A small-molecule ligand and the protein it binds are described below.
Small molecule (SMILES): O=C(CCl)Nc1ccc(N(C(=O)c2ccco2)[C@@H](C(=O)NCc2ccccc2)c2cccnc2)cc1

Sequence of chain 2.A:
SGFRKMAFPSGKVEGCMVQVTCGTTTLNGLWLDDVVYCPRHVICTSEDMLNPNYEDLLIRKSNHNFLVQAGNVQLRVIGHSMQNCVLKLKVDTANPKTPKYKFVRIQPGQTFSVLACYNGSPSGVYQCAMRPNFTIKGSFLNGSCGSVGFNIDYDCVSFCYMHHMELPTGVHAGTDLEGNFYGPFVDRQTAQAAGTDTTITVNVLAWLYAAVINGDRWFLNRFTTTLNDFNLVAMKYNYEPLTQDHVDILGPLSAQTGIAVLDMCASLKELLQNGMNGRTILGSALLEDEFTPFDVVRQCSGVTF

Binding-site contacts:
Ligand atom C17 contacts residue GLY143 of chain 2.A at 3.9 Å.
Ligand atom C33 contacts residue SER144 of chain 2.A at 4.1 Å.
Ligand atom C33 contacts residue GLY143 of chain 2.A at 3.5 Å.
Ligand atom C34 contacts residue SER144 of chain 2.A at 4.1 Å.
Ligand atom C17 contacts residue LEU27 of chain 2.A at 3.9 Å (hydrophobic).
Ligand atom C26 contacts residue SER46 of chain 2.A at 3.3 Å.
Ligand atom C19 contacts residue ASN142 of chain 2.A at 3.6 Å.
Ligand atom C12 contacts residue HIS41 of chain 2.A at 4.2 Å.
Ligand atom O22 contacts residue ASN142 of chain 2.A at 3.7 Å.
Ligand atom C27 contacts residue SER46 of chain 2.A at 3.2 Å.
Ligand atom C12 contacts residue CYS44 of chain 2.A at 4.0 Å (hydrophobic).
Ligand atom N11 contacts residue MET49 of chain 2.A at 3.4 Å.
Ligand atom C13 contacts residue HIS41 of chain 2.A at 4.2 Å.
Ligand atom C34 contacts residue HIS163 of chain 2.A at 3.9 Å.
Ligand atom C13 contacts residue THR25 of chain 2.A at 3.4 Å.
Ligand atom O35 contacts residue LEU27 of chain 2.A at 4.0 Å.
Ligand atom C34 contacts residue CYS145 of chain 2.A at 1.8 Å (hydrophobic).
Ligand atom C13 contacts residue CYS44 of chain 2.A at 3.2 Å (hydrophobic).
Ligand atom C24 contacts residue GLY143 of chain 2.A at 3.7 Å.
Ligand atom C18 contacts residue GLY143 of chain 2.A at 3.9 Å.
Ligand atom O35 contacts residue SER144 of chain 2.A at 3.2 Å (h-bond).
Ligand atom O35 contacts residue CYS145 of chain 2.A at 2.9 Å (h-bond).
Ligand atom C31 contacts residue SER46 of chain 2.A at 3.9 Å.
Ligand atom O08 contacts residue THR25 of chain 2.A at 4.0 Å.
Ligand atom O35 contacts residue ASN142 of chain 2.A at 3.9 Å.
Ligand atom C28 contacts residue SER46 of chain 2.A at 4.0 Å.
Ligand atom C14 contacts residue CYS44 of chain 2.A at 3.9 Å (hydrophobic).
Ligand atom C14 contacts residue THR25 of chain 2.A at 3.4 Å.
Ligand atom C24 contacts residue ASN142 of chain 2.A at 3.8 Å.
Ligand atom C20 contacts residue ASN142 of chain 2.A at 3.9 Å.
Ligand atom C23 contacts residue GLY143 of chain 2.A at 4.1 Å.
Ligand atom O35 contacts residue GLY143 of chain 2.A at 2.8 Å (h-bond).
Ligand atom C33 contacts residue CYS145 of chain 2.A at 2.7 Å (hydrophobic).
Ligand atom C23 contacts residue ASN142 of chain 2.A at 3.6 Å.
Ligand atom N32 contacts residue CYS145 of chain 2.A at 3.5 Å (h-bond).
Ligand atom C13 contacts residue THR45 of chain 2.A at 4.0 Å.
Ligand atom C01 contacts residue SER46 of chain 2.A at 3.4 Å.
Ligand atom N32 contacts residue GLY143 of chain 2.A at 4.0 Å.
Ligand atom C12 contacts residue THR45 of chain 2.A at 3.9 Å.
Ligand atom C12 contacts residue MET49 of chain 2.A at 3.3 Å (hydrophobic).